Binding-site contacts:
Ligand atom N contacts residue PHE329 of chain 6.A at 4.2 Å.
Ligand atom C1 contacts residue PHE398 of chain 6.A at 3.6 Å (hydrophobic).
Ligand atom P contacts residue HIS438 of chain 6.A at 3.8 Å.
Ligand atom C2 contacts residue LEU286 of chain 6.A at 3.7 Å (hydrophobic).
Ligand atom C2 contacts residue VAL288 of chain 6.A at 3.9 Å (hydrophobic).
Ligand atom C1 contacts residue SER198 of chain 6.A at 3.5 Å.
Ligand atom P contacts residue GLY116 of chain 6.A at 4.3 Å.
Ligand atom N contacts residue PHE398 of chain 6.A at 4.4 Å.
Ligand atom O2 contacts residue ALA199 of chain 6.A at 2.9 Å (h-bond).
Ligand atom C3 contacts residue PHE329 of chain 6.A at 4.2 Å (hydrophobic).
Ligand atom O3 contacts residue GLY117 of chain 6.A at 4.0 Å.
Ligand atom C1 contacts residue LEU286 of chain 6.A at 3.6 Å (hydrophobic).
Ligand atom C3 contacts residue SER198 of chain 6.A at 3.9 Å.
Ligand atom C3 contacts residue HIS438 of chain 6.A at 4.0 Å.
Ligand atom N contacts residue SER198 of chain 6.A at 2.5 Å (h-bond).
Ligand atom C2 contacts residue TRP231 of chain 6.A at 3.7 Å (hydrophobic).
Ligand atom C3 contacts residue GLY117 of chain 6.A at 4.1 Å.
Ligand atom O3 contacts residue TRP231 of chain 6.A at 3.8 Å.
Ligand atom O2 contacts residue GLY117 of chain 6.A at 2.6 Å (h-bond).
Ligand atom O3 contacts residue SER198 of chain 6.A at 2.6 Å (h-bond).
Ligand atom O2 contacts residue GLY116 of chain 6.A at 3.0 Å (h-bond).
Ligand atom P contacts residue ALA199 of chain 6.A at 3.5 Å.
Ligand atom C3 contacts residue GLY116 of chain 6.A at 4.4 Å.
Ligand atom O2 contacts residue SER198 of chain 6.A at 2.6 Å (h-bond).
Ligand atom P contacts residue GLY117 of chain 6.A at 3.8 Å.
Ligand atom C1 contacts residue TRP231 of chain 6.A at 3.8 Å (hydrophobic).
Ligand atom O3 contacts residue ALA199 of chain 6.A at 3.9 Å.
Ligand atom P contacts residue SER198 of chain 6.A at 1.6 Å.
Ligand atom N contacts residue HIS438 of chain 6.A at 2.9 Å (h-bond).
Ligand atom C2 contacts residue GLY117 of chain 6.A at 3.8 Å.
Ligand atom O3 contacts residue PHE398 of chain 6.A at 4.1 Å.
Ligand atom O2 contacts residue GLY115 of chain 6.A at 4.0 Å.

Sequence of chain 6.A:
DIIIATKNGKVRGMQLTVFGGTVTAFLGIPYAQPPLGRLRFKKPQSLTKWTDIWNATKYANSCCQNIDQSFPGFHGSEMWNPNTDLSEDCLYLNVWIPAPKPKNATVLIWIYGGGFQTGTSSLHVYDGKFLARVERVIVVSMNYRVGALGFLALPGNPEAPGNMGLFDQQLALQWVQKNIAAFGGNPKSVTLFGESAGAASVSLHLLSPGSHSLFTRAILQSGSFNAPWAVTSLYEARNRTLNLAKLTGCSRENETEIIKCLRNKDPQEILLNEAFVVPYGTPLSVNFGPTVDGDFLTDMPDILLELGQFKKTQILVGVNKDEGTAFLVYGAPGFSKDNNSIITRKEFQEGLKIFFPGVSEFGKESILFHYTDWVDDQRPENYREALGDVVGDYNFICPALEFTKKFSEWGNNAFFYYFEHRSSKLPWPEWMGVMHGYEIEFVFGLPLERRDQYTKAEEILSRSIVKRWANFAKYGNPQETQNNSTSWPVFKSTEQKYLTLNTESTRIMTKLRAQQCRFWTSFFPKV

The small molecule below binds the protein below.
Small molecule (SMILES): CCO[P](=O)(O)NC